Sequence of chain 1.C:
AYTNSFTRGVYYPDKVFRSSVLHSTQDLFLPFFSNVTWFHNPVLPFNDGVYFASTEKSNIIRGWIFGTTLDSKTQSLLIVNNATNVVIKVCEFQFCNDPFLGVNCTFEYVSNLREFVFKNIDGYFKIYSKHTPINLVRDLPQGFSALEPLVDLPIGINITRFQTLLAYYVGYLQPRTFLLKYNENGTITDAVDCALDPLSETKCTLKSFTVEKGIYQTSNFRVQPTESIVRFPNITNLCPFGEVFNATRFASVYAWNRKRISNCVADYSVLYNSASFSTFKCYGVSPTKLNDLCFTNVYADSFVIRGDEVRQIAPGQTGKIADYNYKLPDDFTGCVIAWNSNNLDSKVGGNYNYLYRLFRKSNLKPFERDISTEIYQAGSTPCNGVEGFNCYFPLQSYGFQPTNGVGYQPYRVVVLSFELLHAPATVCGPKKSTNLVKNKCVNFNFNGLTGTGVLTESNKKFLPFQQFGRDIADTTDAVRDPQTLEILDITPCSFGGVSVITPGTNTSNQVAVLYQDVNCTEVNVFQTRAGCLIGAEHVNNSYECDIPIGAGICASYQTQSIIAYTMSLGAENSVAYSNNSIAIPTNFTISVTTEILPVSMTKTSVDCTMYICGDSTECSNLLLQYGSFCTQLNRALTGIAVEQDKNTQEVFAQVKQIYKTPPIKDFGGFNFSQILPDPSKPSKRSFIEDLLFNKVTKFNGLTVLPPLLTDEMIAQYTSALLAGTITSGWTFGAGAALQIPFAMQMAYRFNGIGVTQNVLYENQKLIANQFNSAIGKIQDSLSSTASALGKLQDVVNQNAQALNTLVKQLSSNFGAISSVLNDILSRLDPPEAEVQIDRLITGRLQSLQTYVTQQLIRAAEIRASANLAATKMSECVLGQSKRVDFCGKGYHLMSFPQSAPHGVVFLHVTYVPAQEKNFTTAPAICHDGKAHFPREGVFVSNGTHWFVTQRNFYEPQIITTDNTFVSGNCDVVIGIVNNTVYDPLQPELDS

Binding-site contacts:
Ligand atom C5 contacts residue ASN717 of chain 1.C at 3.7 Å.
Ligand atom C4 contacts residue LEU922 of chain 1.C at 4.4 Å (hydrophobic).
Ligand atom C7 contacts residue ASN717 of chain 1.C at 3.7 Å.
Ligand atom O7 contacts residue LEU922 of chain 1.C at 3.9 Å.
Ligand atom C1 contacts residue LEU922 of chain 1.C at 4.4 Å (hydrophobic).
Ligand atom C2 contacts residue ASN717 of chain 1.C at 2.4 Å.
Ligand atom N2 contacts residue ASN717 of chain 1.C at 2.9 Å (h-bond).
Ligand atom C7 contacts residue LEU922 of chain 1.C at 4.0 Å (hydrophobic).
Ligand atom C6 contacts residue GLN926 of chain 1.C at 4.5 Å.
Ligand atom O6 contacts residue GLN926 of chain 1.C at 4.0 Å.
Ligand atom C8 contacts residue LEU922 of chain 1.C at 4.3 Å (hydrophobic).
Ligand atom O4 contacts residue LEU922 of chain 1.C at 3.8 Å.
Ligand atom C5 contacts residue GLN926 of chain 1.C at 4.4 Å.
Ligand atom C5 contacts residue LEU922 of chain 1.C at 4.2 Å (hydrophobic).
Ligand atom C3 contacts residue LEU922 of chain 1.C at 4.2 Å (hydrophobic).
Ligand atom O5 contacts residue ASN717 of chain 1.C at 2.4 Å (h-bond).
Ligand atom C1 contacts residue ASN717 of chain 1.C at 1.4 Å.
Ligand atom C4 contacts residue ASN717 of chain 1.C at 4.2 Å.
Ligand atom O7 contacts residue ASN717 of chain 1.C at 4.1 Å.
Ligand atom C3 contacts residue ASN717 of chain 1.C at 3.8 Å.

A small-molecule ligand and the protein it binds are described below.
Small molecule (SMILES): CC(=O)N[C@H]1[C@H](O[C@H]2[C@H](O)[C@@H](NC(C)=O)CO[C@@H]2CO)O[C@H](CO)[C@@H](O)[C@@H]1O